Binding-site contacts:
Ligand atom O6 contacts residue ASN215 of chain 1.A at 4.1 Å.
Ligand atom C7 contacts residue THR217 of chain 1.A at 4.3 Å.
Ligand atom C8 contacts residue PRO238 of chain 1.A at 3.9 Å (hydrophobic).
Ligand atom O5 contacts residue THR217 of chain 1.A at 3.8 Å.
Ligand atom C4 contacts residue THR217 of chain 1.A at 4.3 Å.
Ligand atom C7 contacts residue ASN215 of chain 1.A at 3.3 Å.
Ligand atom C4 contacts residue ASN215 of chain 1.A at 4.2 Å.
Ligand atom C8 contacts residue GLN218 of chain 1.A at 3.5 Å.
Ligand atom O7 contacts residue ASN215 of chain 1.A at 4.2 Å.
Ligand atom C2 contacts residue ASN215 of chain 1.A at 2.4 Å.
Ligand atom N2 contacts residue ASN215 of chain 1.A at 3.0 Å (h-bond).
Ligand atom C3 contacts residue ASN215 of chain 1.A at 3.8 Å.
Ligand atom C2 contacts residue THR217 of chain 1.A at 3.8 Å.
Ligand atom C1 contacts residue ASN215 of chain 1.A at 1.4 Å.
Ligand atom O6 contacts residue VAL201 of chain 1.A at 4.5 Å.
Ligand atom O7 contacts residue THR217 of chain 1.A at 3.8 Å.
Ligand atom C5 contacts residue ASN215 of chain 1.A at 3.7 Å.
Ligand atom C8 contacts residue ASN215 of chain 1.A at 3.3 Å.
Ligand atom C1 contacts residue THR217 of chain 1.A at 3.9 Å.
Ligand atom O5 contacts residue ASN215 of chain 1.A at 2.4 Å (h-bond).

Sequence of chain 1.A:
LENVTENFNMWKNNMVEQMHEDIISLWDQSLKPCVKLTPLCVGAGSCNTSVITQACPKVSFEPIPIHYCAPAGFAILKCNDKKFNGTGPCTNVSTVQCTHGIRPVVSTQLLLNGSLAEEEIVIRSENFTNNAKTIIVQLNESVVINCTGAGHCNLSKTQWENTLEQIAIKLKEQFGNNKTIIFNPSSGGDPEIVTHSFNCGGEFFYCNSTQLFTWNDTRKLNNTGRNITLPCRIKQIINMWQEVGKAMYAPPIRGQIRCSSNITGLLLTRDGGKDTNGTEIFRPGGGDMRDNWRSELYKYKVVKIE

A protein and the small-molecule ligand that binds it are described below.
Small molecule (SMILES): CC(=O)N[C@@H]1[C@@H](O)[C@H](O)[C@@H](CO)O[C@H]1O